Binding-site contacts:
Ligand atom CBA contacts residue PHE116 of chain 1.A at 3.5 Å (hydrophobic).
Ligand atom FAA contacts residue ASN170 of chain 1.A at 3.7 Å.
Ligand atom NAY contacts residue LYS66 of chain 1.A at 3.3 Å (salt-bridge).
Ligand atom NAO contacts residue LEU172 of chain 1.A at 3.4 Å.
Ligand atom NAY contacts residue ASP185 of chain 1.A at 3.7 Å.
Ligand atom CAM contacts residue LEU172 of chain 1.A at 3.6 Å (hydrophobic).
Ligand atom NAZ contacts residue GLU81 of chain 1.A at 3.5 Å (salt-bridge).
Ligand atom FBE contacts residue ILE43 of chain 1.A at 3.4 Å.
Ligand atom FBC contacts residue GLY44 of chain 1.A at 3.4 Å.
Ligand atom FBC contacts residue ILE43 of chain 1.A at 3.8 Å.
Ligand atom NAO contacts residue ALA64 of chain 1.A at 4.0 Å.
Ligand atom OAJ contacts residue ASN122 of chain 1.A at 3.1 Å (h-bond).
Ligand atom CAG contacts residue ASN170 of chain 1.A at 3.4 Å.
Ligand atom NAH contacts residue LEU172 of chain 1.A at 3.9 Å.
Ligand atom CAL contacts residue ILE43 of chain 1.A at 3.7 Å (hydrophobic).
Ligand atom FBD contacts residue GLY44 of chain 1.A at 3.4 Å.
Ligand atom CAF contacts residue VAL184 of chain 1.A at 3.7 Å (hydrophobic).
Ligand atom NAZ contacts residue LYS66 of chain 1.A at 3.3 Å (salt-bridge).
Ligand atom CAF contacts residue GLU169 of chain 1.A at 3.5 Å.
Ligand atom CAV contacts residue LEU172 of chain 1.A at 3.6 Å (hydrophobic).
Ligand atom CBB contacts residue VAL51 of chain 1.A at 3.9 Å (hydrophobic).
Ligand atom NAZ contacts residue ASP185 of chain 1.A at 3.8 Å.
Ligand atom CBB contacts residue GLY44 of chain 1.A at 3.9 Å.
Ligand atom CAN contacts residue LEU172 of chain 1.A at 3.5 Å (hydrophobic).
Ligand atom FBE contacts residue VAL51 of chain 1.A at 3.2 Å.
Ligand atom FBD contacts residue LYS45 of chain 1.A at 3.9 Å.
Ligand atom CAL contacts residue SER120 of chain 1.A at 4.0 Å.
Ligand atom CBA contacts residue LYS66 of chain 1.A at 4.0 Å.
Ligand atom CAN contacts residue LEU119 of chain 1.A at 3.6 Å (hydrophobic).
Ligand atom CAR contacts residue PHE116 of chain 1.A at 3.9 Å (hydrophobic).
Ligand atom CAI contacts residue LEU172 of chain 1.A at 4.0 Å (hydrophobic).
Ligand atom CAG contacts residue GLU169 of chain 1.A at 3.6 Å.
Ligand atom CAU contacts residue LEU172 of chain 1.A at 3.6 Å (hydrophobic).
Ligand atom CAM contacts residue ILE43 of chain 1.A at 3.8 Å (hydrophobic).
Ligand atom FAA contacts residue ASP185 of chain 1.A at 3.4 Å.
Ligand atom CAI contacts residue ASN122 of chain 1.A at 3.9 Å.
Ligand atom FBD contacts residue VAL51 of chain 1.A at 3.4 Å.
Ligand atom CAG contacts residue VAL184 of chain 1.A at 3.7 Å (hydrophobic).
Ligand atom CAQ contacts residue ALA64 of chain 1.A at 3.7 Å (hydrophobic).
Ligand atom CAP contacts residue LEU172 of chain 1.A at 3.5 Å (hydrophobic).

A small-molecule ligand and the protein it binds are described below.
Small molecule (SMILES): O=c1ccc2cnc3ccc(-c4cn[nH]c4)cc3c2n1-c1ccc(F)cc1C(F)(F)F

Sequence of chain 1.A:
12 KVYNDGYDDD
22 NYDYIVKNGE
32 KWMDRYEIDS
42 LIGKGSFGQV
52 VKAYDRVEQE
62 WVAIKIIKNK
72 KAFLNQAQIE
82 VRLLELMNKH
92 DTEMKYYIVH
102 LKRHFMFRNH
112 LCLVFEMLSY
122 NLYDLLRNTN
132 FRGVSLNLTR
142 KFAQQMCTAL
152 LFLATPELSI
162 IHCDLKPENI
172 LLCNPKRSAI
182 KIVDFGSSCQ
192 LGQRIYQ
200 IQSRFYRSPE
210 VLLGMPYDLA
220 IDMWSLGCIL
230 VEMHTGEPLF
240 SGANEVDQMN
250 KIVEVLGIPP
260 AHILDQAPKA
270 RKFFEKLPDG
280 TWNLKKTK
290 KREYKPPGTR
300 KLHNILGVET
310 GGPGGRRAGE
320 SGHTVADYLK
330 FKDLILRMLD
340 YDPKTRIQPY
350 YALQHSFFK